The small molecule below binds the protein below.
Small molecule (SMILES): O=P(O)(O)OC[C@@H](O)[C@@H](O)c1cnc[nH]1

Sequence of chain 21.A:
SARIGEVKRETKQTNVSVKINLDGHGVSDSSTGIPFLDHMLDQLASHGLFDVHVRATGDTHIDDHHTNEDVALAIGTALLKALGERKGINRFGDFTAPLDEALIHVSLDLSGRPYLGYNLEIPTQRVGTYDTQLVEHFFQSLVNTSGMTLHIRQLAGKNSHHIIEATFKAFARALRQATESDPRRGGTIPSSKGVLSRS

Sequence of chain 1.A:
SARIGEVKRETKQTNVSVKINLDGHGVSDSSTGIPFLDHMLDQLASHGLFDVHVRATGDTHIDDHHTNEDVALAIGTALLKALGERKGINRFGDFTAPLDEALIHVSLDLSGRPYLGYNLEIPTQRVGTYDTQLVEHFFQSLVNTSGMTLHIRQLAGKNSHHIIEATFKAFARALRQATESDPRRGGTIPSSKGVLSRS

Binding-site contacts:
Ligand atom N2 contacts residue GLU171 of chain 1.A at 3.2 Å (salt-bridge).
Ligand atom N1 contacts residue HIS168 of chain 1.A at 3.5 Å (h-bond).
Ligand atom OP5 contacts residue LYS175 of chain 1.A at 2.6 Å (salt-bridge).
Ligand atom O2 contacts residue GLU171 of chain 1.A at 2.5 Å (salt-bridge).
Ligand atom C5 contacts residue GLU75 of chain 21.A at 3.2 Å.
Ligand atom N2 contacts residue HIS72 of chain 21.A at 3.2 Å (h-bond).
Ligand atom P contacts residue ARG97 of chain 8.A at 3.6 Å.
Ligand atom N2 contacts residue HIS167 of chain 1.A at 3.6 Å.
Ligand atom OP4 contacts residue LYS199 of chain 8.A at 2.7 Å (salt-bridge).
Ligand atom O3 contacts residue LYS199 of chain 8.A at 3.6 Å.
Ligand atom O2 contacts residue MN1 of chain 21.B at 2.3 Å.
Ligand atom C6 contacts residue HIS167 of chain 1.A at 3.4 Å.
Ligand atom C2 contacts residue MN1 of chain 21.B at 3.4 Å.
Ligand atom OP4 contacts residue SER197 of chain 8.A at 3.8 Å.
Ligand atom OP5 contacts residue ARG97 of chain 8.A at 2.7 Å (salt-bridge).
Ligand atom O3 contacts residue ARG119 of chain 8.A at 3.8 Å.
Ligand atom C6 contacts residue MN1 of chain 21.C at 3.3 Å.
Ligand atom OP6 contacts residue SER197 of chain 8.A at 2.7 Å (h-bond).
Ligand atom C4 contacts residue MN1 of chain 21.B at 3.3 Å.
Ligand atom C5 contacts residue MN1 of chain 21.C at 3.0 Å.
Ligand atom N2 contacts residue MN1 of chain 21.B at 2.3 Å.
Ligand atom OP1 contacts residue GLU171 of chain 1.A at 3.2 Å (salt-bridge).
Ligand atom O2 contacts residue HIS45 of chain 1.A at 3.4 Å (h-bond).
Ligand atom C1 contacts residue GLU171 of chain 1.A at 3.8 Å.
Ligand atom C1 contacts residue SER198 of chain 8.A at 3.4 Å.
Ligand atom OP6 contacts residue ARG97 of chain 8.A at 2.8 Å (salt-bridge).
Ligand atom OP1 contacts residue LYS175 of chain 1.A at 3.4 Å (salt-bridge).
Ligand atom OP4 contacts residue ARG119 of chain 8.A at 3.1 Å (salt-bridge).
Ligand atom C2 contacts residue GLU171 of chain 1.A at 3.5 Å.
Ligand atom P contacts residue SER197 of chain 8.A at 3.7 Å.
Ligand atom OP5 contacts residue ARG119 of chain 8.A at 3.0 Å (salt-bridge).
Ligand atom N1 contacts residue GLU75 of chain 21.A at 3.2 Å (salt-bridge).
Ligand atom C6 contacts residue MN1 of chain 21.B at 3.0 Å.
Ligand atom P contacts residue LYS175 of chain 1.A at 3.6 Å.
Ligand atom N1 contacts residue MN1 of chain 21.C at 2.2 Å.
Ligand atom C6 contacts residue HIS72 of chain 21.A at 3.7 Å.
Ligand atom N1 contacts residue HIS71 of chain 21.A at 3.0 Å (h-bond).
Ligand atom C6 contacts residue GLU171 of chain 1.A at 3.8 Å.
Ligand atom C6 contacts residue HIS71 of chain 21.A at 3.3 Å.
Ligand atom O2 contacts residue HIS72 of chain 21.A at 3.5 Å (h-bond).

Sequence of chain 8.A:
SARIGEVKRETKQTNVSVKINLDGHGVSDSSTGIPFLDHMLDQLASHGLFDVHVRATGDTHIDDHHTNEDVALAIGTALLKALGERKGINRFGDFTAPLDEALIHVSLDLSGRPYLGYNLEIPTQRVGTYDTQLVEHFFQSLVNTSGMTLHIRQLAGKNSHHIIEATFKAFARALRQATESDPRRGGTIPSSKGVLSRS